The protein below binds the small molecule below.
Small molecule (SMILES): COc1cc(-c2cncc(-c3ccc(CN4CCCC4)cc3)c2C)cc(OC)c1OC

Sequence of chain 1.B:
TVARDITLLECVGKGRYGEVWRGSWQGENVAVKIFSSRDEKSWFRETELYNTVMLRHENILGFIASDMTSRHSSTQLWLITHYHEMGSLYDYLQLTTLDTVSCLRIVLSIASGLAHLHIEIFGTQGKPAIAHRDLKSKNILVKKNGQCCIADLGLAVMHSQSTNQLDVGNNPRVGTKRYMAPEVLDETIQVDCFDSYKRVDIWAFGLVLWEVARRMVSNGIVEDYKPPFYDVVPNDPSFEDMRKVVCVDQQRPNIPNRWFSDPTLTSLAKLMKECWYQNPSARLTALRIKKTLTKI

Binding-site contacts:
Ligand atom N08 contacts residue LEU145 of chain 1.B at 3.8 Å.
Ligand atom C25 contacts residue LEU145 of chain 1.B at 3.7 Å (hydrophobic).
Ligand atom O02 contacts residue LYS37 of chain 1.B at 3.7 Å.
Ligand atom C22 contacts residue TYR87 of chain 1.B at 3.5 Å (hydrophobic).
Ligand atom O27 contacts residue ALA155 of chain 1.B at 3.6 Å.
Ligand atom C04 contacts residue ALA35 of chain 1.B at 3.6 Å (hydrophobic).
Ligand atom N08 contacts residue HIS88 of chain 1.B at 3.0 Å (h-bond).
Ligand atom C20 contacts residue GLU89 of chain 1.B at 3.7 Å.
Ligand atom O30 contacts residue LYS37 of chain 1.B at 3.5 Å.
Ligand atom C28 contacts residue LYS142 of chain 1.B at 3.5 Å.
Ligand atom C04 contacts residue LEU65 of chain 1.B at 3.7 Å (hydrophobic).
Ligand atom C07 contacts residue LEU145 of chain 1.B at 3.6 Å (hydrophobic).
Ligand atom C12 contacts residue GLY91 of chain 1.B at 3.5 Å.
Ligand atom C07 contacts residue ALA35 of chain 1.B at 3.7 Å (hydrophobic).
Ligand atom C01 contacts residue THR85 of chain 1.B at 3.4 Å.
Ligand atom C10 contacts residue LEU145 of chain 1.B at 3.5 Å (hydrophobic).
Ligand atom C21 contacts residue TYR87 of chain 1.B at 3.7 Å (hydrophobic).
Ligand atom C13 contacts residue GLY91 of chain 1.B at 3.6 Å.
Ligand atom C19 contacts residue MET90 of chain 1.B at 3.8 Å (hydrophobic).
Ligand atom C11 contacts residue GLY91 of chain 1.B at 3.8 Å.
Ligand atom C31 contacts residue ASP156 of chain 1.B at 3.8 Å.
Ligand atom C31 contacts residue LEU83 of chain 1.B at 3.4 Å (hydrophobic).
Ligand atom C31 contacts residue GLU50 of chain 1.B at 3.8 Å.
Ligand atom C01 contacts residue LYS37 of chain 1.B at 3.6 Å.
Ligand atom C23 contacts residue LEU145 of chain 1.B at 3.5 Å (hydrophobic).
Ligand atom C15 contacts residue ASP95 of chain 1.B at 3.5 Å.
Ligand atom C03 contacts residue LEU65 of chain 1.B at 3.7 Å (hydrophobic).
Ligand atom C09 contacts residue HIS88 of chain 1.B at 3.2 Å.
Ligand atom C06 contacts residue LEU145 of chain 1.B at 3.6 Å (hydrophobic).
Ligand atom C28 contacts residue ASN143 of chain 1.B at 3.5 Å.
Ligand atom N08 contacts residue TYR87 of chain 1.B at 3.7 Å.
Ligand atom C07 contacts residue HIS86 of chain 1.B at 3.7 Å.
Ligand atom C09 contacts residue LEU145 of chain 1.B at 3.7 Å (hydrophobic).
Ligand atom C17 contacts residue ASP95 of chain 1.B at 3.7 Å.
Ligand atom C14 contacts residue ASP95 of chain 1.B at 3.6 Å.
Ligand atom C04 contacts residue THR85 of chain 1.B at 3.7 Å.
Ligand atom C01 contacts residue LEU83 of chain 1.B at 3.5 Å (hydrophobic).
Ligand atom C13 contacts residue ASP95 of chain 1.B at 3.1 Å.
Ligand atom N16 contacts residue ASP95 of chain 1.B at 3.0 Å (salt-bridge).
Ligand atom C01 contacts residue ALA35 of chain 1.B at 3.4 Å (hydrophobic).